Binding-site contacts:
Ligand atom CB contacts residue LEU75 of chain 1.B at 3.7 Å (hydrophobic).
Ligand atom CA contacts residue GLU245 of chain 1.B at 3.5 Å.
Ligand atom CG1 contacts residue GLU245 of chain 1.B at 3.3 Å.
Ligand atom CG contacts residue ILE61 of chain 1.B at 4.1 Å (hydrophobic).
Ligand atom CD1 contacts residue LEU75 of chain 1.B at 3.9 Å (hydrophobic).
Ligand atom C contacts residue GLU245 of chain 1.B at 4.1 Å.
Ligand atom CB contacts residue LEU75 of chain 1.B at 3.7 Å (hydrophobic).
Ligand atom O contacts residue LEU75 of chain 1.B at 4.1 Å.
Ligand atom CB contacts residue ILE61 of chain 1.B at 4.1 Å (hydrophobic).
Ligand atom CD1 contacts residue VAL79 of chain 1.B at 3.8 Å (hydrophobic).
Ligand atom C contacts residue LYS65 of chain 1.B at 3.8 Å.
Ligand atom O contacts residue ILE61 of chain 1.B at 4.1 Å.
Ligand atom CG2 contacts residue LEU242 of chain 1.B at 3.8 Å (hydrophobic).
Ligand atom CD2 contacts residue GLU83 of chain 1.B at 3.7 Å.
Ligand atom CD1 contacts residue LEU242 of chain 1.B at 4.0 Å (hydrophobic).
Ligand atom CD2 contacts residue LYS65 of chain 1.B at 4.2 Å.
Ligand atom CD1 contacts residue GLN78 of chain 1.B at 4.0 Å.
Ligand atom CD2 contacts residue MET246 of chain 1.B at 3.8 Å (hydrophobic).
Ligand atom C contacts residue LYS65 of chain 1.B at 3.9 Å.
Ligand atom CD1 contacts residue ILE61 of chain 1.B at 3.6 Å (hydrophobic).
Ligand atom CD2 contacts residue GLN78 of chain 1.B at 4.0 Å.
Ligand atom CD2 contacts residue LEU82 of chain 1.B at 4.0 Å (hydrophobic).
Ligand atom CB contacts residue LEU242 of chain 1.B at 3.7 Å (hydrophobic).
Ligand atom C contacts residue GLU245 of chain 1.B at 3.5 Å.
Ligand atom CB contacts residue GLU245 of chain 1.B at 3.6 Å.
Ligand atom N contacts residue GLU245 of chain 1.B at 3.6 Å.
Ligand atom CB contacts residue GLU245 of chain 1.B at 3.5 Å.
Ligand atom CA contacts residue GLU245 of chain 1.B at 3.5 Å.
Ligand atom CB contacts residue VAL79 of chain 1.B at 4.0 Å (hydrophobic).
Ligand atom CA contacts residue LYS65 of chain 1.B at 3.7 Å.
Ligand atom CD2 contacts residue VAL79 of chain 1.B at 3.4 Å (hydrophobic).
Ligand atom CD1 contacts residue GLU245 of chain 1.B at 3.9 Å.
Ligand atom N contacts residue LEU242 of chain 1.B at 4.0 Å.
Ligand atom N contacts residue GLU245 of chain 1.B at 2.7 Å (salt-bridge).
Ligand atom CD2 contacts residue ILE61 of chain 1.B at 3.6 Å (hydrophobic).
Ligand atom CD1 contacts residue ASP241 of chain 1.B at 4.1 Å.
Ligand atom CD1 contacts residue LEU82 of chain 1.B at 3.8 Å (hydrophobic).
Ligand atom O contacts residue LYS65 of chain 1.B at 3.0 Å (salt-bridge).
Ligand atom O contacts residue LYS65 of chain 1.B at 2.7 Å (salt-bridge).
Ligand atom CA contacts residue VAL79 of chain 1.B at 4.0 Å (hydrophobic).

This small molecule binds to this protein.
Small molecule (SMILES): CC[C@H](C)[C@H](NC(=O)[C@H](C)N)C(=O)N[C@@H](CC(C)C)C(=O)N[C@@H](C)C(=O)N[C@@H](CCCN=C(N)N)C(=O)N[C@@H](CC(C)C)C(=O)N[C@@H](CC(C)C)C(=O)N[C@@H](CCC(N)=O)C(=O)N[C@@H](C)C=O

Sequence of chain 1.B:
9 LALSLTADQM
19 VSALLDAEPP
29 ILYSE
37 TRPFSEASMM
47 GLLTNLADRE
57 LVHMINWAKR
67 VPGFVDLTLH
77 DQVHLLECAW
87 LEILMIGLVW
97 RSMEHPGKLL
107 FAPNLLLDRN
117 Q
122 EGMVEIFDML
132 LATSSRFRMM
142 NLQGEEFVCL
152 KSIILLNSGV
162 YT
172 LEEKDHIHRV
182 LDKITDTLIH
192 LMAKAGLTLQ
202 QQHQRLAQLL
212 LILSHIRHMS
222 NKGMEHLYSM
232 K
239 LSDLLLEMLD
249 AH